Binding-site contacts:
Ligand atom C5 contacts residue ASN146 of chain 1.A at 3.7 Å.
Ligand atom O7 contacts residue ASN250 of chain 1.A at 4.2 Å.
Ligand atom O6 contacts residue LYS136 of chain 1.A at 2.6 Å (salt-bridge).
Ligand atom O7 contacts residue PRO96 of chain 1.A at 3.5 Å.
Ligand atom C8 contacts residue LEU145 of chain 1.A at 3.6 Å (hydrophobic).
Ligand atom C3 contacts residue SER313 of chain 1.A at 3.8 Å.
Ligand atom C7 contacts residue ASN146 of chain 1.A at 3.7 Å.
Ligand atom C3 contacts residue ASN146 of chain 1.A at 3.8 Å.
Ligand atom C8 contacts residue SER313 of chain 1.A at 3.7 Å.
Ligand atom C6 contacts residue NAG1 of chain 1.N at 3.9 Å.
Ligand atom N2 contacts residue ASN146 of chain 1.A at 2.9 Å (h-bond).
Ligand atom C8 contacts residue ASN250 of chain 1.A at 4.0 Å.
Ligand atom C5 contacts residue NAG1 of chain 1.N at 3.7 Å.
Ligand atom C1 contacts residue SER313 of chain 1.A at 3.9 Å.
Ligand atom C1 contacts residue LYS136 of chain 1.A at 4.0 Å.
Ligand atom O5 contacts residue LYS136 of chain 1.A at 3.0 Å (salt-bridge).
Ligand atom C1 contacts residue NAG1 of chain 1.N at 3.9 Å.
Ligand atom C5 contacts residue GLU95 of chain 1.A at 4.1 Å.
Ligand atom O3 contacts residue CYS311 of chain 1.A at 3.3 Å (h-bond).
Ligand atom O6 contacts residue GLU95 of chain 1.A at 4.3 Å.
Ligand atom O6 contacts residue NAG1 of chain 1.N at 3.9 Å.
Ligand atom C2 contacts residue SER313 of chain 1.A at 3.6 Å.
Ligand atom C8 contacts residue VAL138 of chain 1.A at 3.7 Å (hydrophobic).
Ligand atom O7 contacts residue VAL138 of chain 1.A at 4.3 Å.
Ligand atom C1 contacts residue ASN146 of chain 1.A at 1.4 Å.
Ligand atom C7 contacts residue VAL138 of chain 1.A at 4.2 Å (hydrophobic).
Ligand atom C5 contacts residue LYS136 of chain 1.A at 4.1 Å.
Ligand atom C4 contacts residue ASN146 of chain 1.A at 4.2 Å.
Ligand atom O5 contacts residue NAG1 of chain 1.N at 3.4 Å.
Ligand atom C6 contacts residue LYS136 of chain 1.A at 3.8 Å.
Ligand atom N2 contacts residue SER313 of chain 1.A at 2.8 Å (h-bond).
Ligand atom O7 contacts residue ASN146 of chain 1.A at 4.0 Å.
Ligand atom C2 contacts residue ASN146 of chain 1.A at 2.5 Å.
Ligand atom C4 contacts residue GLU95 of chain 1.A at 3.2 Å.
Ligand atom C5 contacts residue ILE312 of chain 1.A at 3.8 Å (hydrophobic).
Ligand atom C7 contacts residue SER313 of chain 1.A at 3.7 Å.
Ligand atom C3 contacts residue ILE312 of chain 1.A at 4.2 Å (hydrophobic).
Ligand atom O5 contacts residue ASN146 of chain 1.A at 2.4 Å (h-bond).
Ligand atom O4 contacts residue GLU95 of chain 1.A at 3.0 Å (salt-bridge).
Ligand atom C6 contacts residue GLU95 of chain 1.A at 3.7 Å.

Sequence of chain 1.A:
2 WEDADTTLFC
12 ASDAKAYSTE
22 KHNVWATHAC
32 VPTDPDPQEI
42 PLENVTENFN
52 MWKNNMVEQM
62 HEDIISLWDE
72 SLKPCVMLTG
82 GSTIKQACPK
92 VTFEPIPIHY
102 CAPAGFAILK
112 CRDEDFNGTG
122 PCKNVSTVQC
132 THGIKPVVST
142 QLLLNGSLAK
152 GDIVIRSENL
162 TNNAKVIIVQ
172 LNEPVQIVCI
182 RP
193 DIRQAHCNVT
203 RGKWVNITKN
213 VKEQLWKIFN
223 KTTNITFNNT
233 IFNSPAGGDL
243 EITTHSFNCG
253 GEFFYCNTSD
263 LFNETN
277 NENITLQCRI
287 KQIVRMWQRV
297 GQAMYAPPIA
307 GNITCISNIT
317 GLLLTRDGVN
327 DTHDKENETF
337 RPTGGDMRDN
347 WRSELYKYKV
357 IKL

A small-molecule ligand and the protein it binds are described below.
Small molecule (SMILES): CC(=O)N[C@@H]1[C@@H](O)[C@H](O)[C@@H](CO)O[C@H]1O